Sequence of chain 1.I:
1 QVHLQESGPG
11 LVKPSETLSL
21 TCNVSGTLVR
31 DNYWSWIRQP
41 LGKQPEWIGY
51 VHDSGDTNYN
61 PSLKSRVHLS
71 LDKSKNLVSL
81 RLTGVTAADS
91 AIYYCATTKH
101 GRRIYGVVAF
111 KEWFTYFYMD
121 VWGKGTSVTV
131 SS

This protein binds this small molecule.
Small molecule (SMILES): CC(=O)N[C@H]1[C@H](O[C@H]2[C@H](O)[C@@H](NC(C)=O)CO[C@@H]2CO)O[C@H](CO)[C@@H](O[C@@H]2O[C@H](CO[C@H]3O[C@H](CO)[C@@H](O)[C@H](O)[C@@H]3O)[C@@H](O)[C@H](O[C@H]3O[C@H](CO)[C@@H](O)[C@H](O)[C@@H]3O[C@H]3O[C@H](CO)[C@@H](O)[C@H](O)[C@@H]3O)[C@@H]2O)[C@@H]1O

Sequence of chain 1.J:
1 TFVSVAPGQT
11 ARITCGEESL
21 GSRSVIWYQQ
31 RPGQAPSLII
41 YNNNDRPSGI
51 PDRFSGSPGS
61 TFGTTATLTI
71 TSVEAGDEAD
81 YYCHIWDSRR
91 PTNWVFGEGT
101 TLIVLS

Sequence of chain 1.C:
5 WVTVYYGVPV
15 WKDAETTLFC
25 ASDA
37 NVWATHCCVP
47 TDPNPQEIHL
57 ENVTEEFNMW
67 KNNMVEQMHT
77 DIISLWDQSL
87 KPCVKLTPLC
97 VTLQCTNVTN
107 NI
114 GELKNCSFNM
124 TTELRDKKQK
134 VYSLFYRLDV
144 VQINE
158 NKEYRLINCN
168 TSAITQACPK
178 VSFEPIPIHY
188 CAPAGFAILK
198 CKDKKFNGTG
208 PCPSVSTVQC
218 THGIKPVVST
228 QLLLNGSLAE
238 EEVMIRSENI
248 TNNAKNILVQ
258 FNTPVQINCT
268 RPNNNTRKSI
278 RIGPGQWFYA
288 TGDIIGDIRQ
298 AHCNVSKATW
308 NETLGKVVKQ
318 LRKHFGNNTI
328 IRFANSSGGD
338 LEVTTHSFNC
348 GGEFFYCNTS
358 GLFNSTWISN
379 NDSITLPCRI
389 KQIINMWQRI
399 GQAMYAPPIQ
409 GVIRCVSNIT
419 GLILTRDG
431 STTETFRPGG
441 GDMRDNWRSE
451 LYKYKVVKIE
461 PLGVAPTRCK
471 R

Binding-site contacts:
Ligand atom C8 contacts residue VAL108 of chain 1.I at 3.8 Å (hydrophobic).
Ligand atom O3 contacts residue SER60 of chain 1.J at 3.9 Å.
Ligand atom C6 contacts residue SER22 of chain 1.J at 4.0 Å.
Ligand atom C4 contacts residue GLY106 of chain 1.I at 3.8 Å.
Ligand atom O3 contacts residue HIS299 of chain 1.C at 3.8 Å.
Ligand atom O3 contacts residue ARG103 of chain 1.I at 3.1 Å (salt-bridge).
Ligand atom C7 contacts residue HIS299 of chain 1.C at 3.8 Å.
Ligand atom O7 contacts residue VAL108 of chain 1.I at 3.6 Å.
Ligand atom C4 contacts residue SER60 of chain 1.J at 3.9 Å.
Ligand atom O3 contacts residue ASN43 of chain 1.J at 3.2 Å (h-bond).
Ligand atom C1 contacts residue ASN301 of chain 1.C at 1.4 Å.
Ligand atom C3 contacts residue ASN301 of chain 1.C at 3.7 Å.
Ligand atom C5 contacts residue ILE104 of chain 1.I at 3.9 Å (hydrophobic).
Ligand atom C1 contacts residue THR383 of chain 1.C at 4.1 Å.
Ligand atom C3 contacts residue HIS299 of chain 1.C at 3.8 Å.
Ligand atom O4 contacts residue SER60 of chain 1.J at 3.8 Å.
Ligand atom O7 contacts residue VAL107 of chain 1.I at 2.6 Å (h-bond).
Ligand atom C5 contacts residue ASN301 of chain 1.C at 3.6 Å.
Ligand atom O5 contacts residue ASN301 of chain 1.C at 2.4 Å (h-bond).
Ligand atom C2 contacts residue ASN301 of chain 1.C at 2.4 Å.
Ligand atom N2 contacts residue HIS299 of chain 1.C at 3.0 Å (h-bond).
Ligand atom C2 contacts residue HIS299 of chain 1.C at 3.9 Å.
Ligand atom C7 contacts residue ASN301 of chain 1.C at 3.1 Å.
Ligand atom C8 contacts residue ASN265 of chain 1.C at 3.2 Å.
Ligand atom C7 contacts residue VAL108 of chain 1.I at 3.6 Å (hydrophobic).
Ligand atom O2 contacts residue PRO58 of chain 1.J at 4.0 Å.
Ligand atom C2 contacts residue GLY106 of chain 1.I at 3.6 Å.
Ligand atom O4 contacts residue ASN42 of chain 1.J at 4.0 Å.
Ligand atom O7 contacts residue ASN301 of chain 1.C at 3.3 Å (h-bond).
Ligand atom C3 contacts residue ARG103 of chain 1.I at 3.6 Å.
Ligand atom N2 contacts residue ASN301 of chain 1.C at 2.8 Å (h-bond).
Ligand atom C8 contacts residue HIS299 of chain 1.C at 3.7 Å.
Ligand atom O5 contacts residue GLY106 of chain 1.I at 4.1 Å.
Ligand atom C8 contacts residue ASN301 of chain 1.C at 4.0 Å.
Ligand atom O3 contacts residue ASN42 of chain 1.J at 3.9 Å.
Ligand atom O3 contacts residue ILE104 of chain 1.I at 3.9 Å.
Ligand atom C7 contacts residue VAL107 of chain 1.I at 3.7 Å (hydrophobic).
Ligand atom C8 contacts residue THR267 of chain 1.C at 3.6 Å.
Ligand atom O5 contacts residue SER381 of chain 1.C at 3.9 Å.
Ligand atom O7 contacts residue GLY106 of chain 1.I at 3.9 Å.